Sequence of chain 1.B:
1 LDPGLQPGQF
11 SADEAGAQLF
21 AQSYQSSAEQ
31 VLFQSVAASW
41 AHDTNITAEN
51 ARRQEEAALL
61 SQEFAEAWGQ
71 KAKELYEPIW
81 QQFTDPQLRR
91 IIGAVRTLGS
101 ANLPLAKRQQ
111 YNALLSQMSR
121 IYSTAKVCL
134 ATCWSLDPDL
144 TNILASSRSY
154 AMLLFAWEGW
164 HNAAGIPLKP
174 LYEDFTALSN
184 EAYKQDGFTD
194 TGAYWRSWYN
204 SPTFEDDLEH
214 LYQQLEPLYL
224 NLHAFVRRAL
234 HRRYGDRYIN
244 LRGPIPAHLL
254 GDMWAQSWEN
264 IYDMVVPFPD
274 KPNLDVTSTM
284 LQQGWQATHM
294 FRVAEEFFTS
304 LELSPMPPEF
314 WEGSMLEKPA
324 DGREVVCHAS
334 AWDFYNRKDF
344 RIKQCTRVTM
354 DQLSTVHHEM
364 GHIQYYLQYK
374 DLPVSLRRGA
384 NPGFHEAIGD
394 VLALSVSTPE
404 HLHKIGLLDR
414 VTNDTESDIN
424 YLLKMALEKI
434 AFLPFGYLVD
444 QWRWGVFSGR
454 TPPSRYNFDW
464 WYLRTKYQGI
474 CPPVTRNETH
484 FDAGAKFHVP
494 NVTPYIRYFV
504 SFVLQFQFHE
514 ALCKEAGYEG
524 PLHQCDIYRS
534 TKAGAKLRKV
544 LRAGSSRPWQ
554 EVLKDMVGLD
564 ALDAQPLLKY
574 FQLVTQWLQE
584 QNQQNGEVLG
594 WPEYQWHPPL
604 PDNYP

Binding-site contacts:
Ligand atom O5 contacts residue ASN50 of chain 1.B at 3.1 Å (h-bond).
Ligand atom C6 contacts residue ASN50 of chain 1.B at 4.0 Å.
Ligand atom O6 contacts residue GLU49 of chain 1.B at 3.7 Å.
Ligand atom C6 contacts residue ARG53 of chain 1.B at 4.2 Å.
Ligand atom O6 contacts residue THR47 of chain 1.B at 2.8 Å (h-bond).
Ligand atom C5 contacts residue ASN50 of chain 1.B at 4.3 Å.
Ligand atom C5 contacts residue ASN45 of chain 1.B at 3.6 Å.
Ligand atom C4 contacts residue ASN45 of chain 1.B at 4.2 Å.
Ligand atom N2 contacts residue ASN45 of chain 1.B at 2.9 Å (h-bond).
Ligand atom C2 contacts residue ASN45 of chain 1.B at 2.4 Å.
Ligand atom O5 contacts residue ASN45 of chain 1.B at 2.3 Å (h-bond).
Ligand atom C7 contacts residue ASN45 of chain 1.B at 3.5 Å.
Ligand atom C1 contacts residue ASN45 of chain 1.B at 1.4 Å.
Ligand atom O5 contacts residue THR47 of chain 1.B at 4.1 Å.
Ligand atom C1 contacts residue THR47 of chain 1.B at 4.4 Å.
Ligand atom C6 contacts residue THR47 of chain 1.B at 4.1 Å.
Ligand atom O6 contacts residue ASN50 of chain 1.B at 3.3 Å (h-bond).
Ligand atom C3 contacts residue ASN45 of chain 1.B at 3.8 Å.
Ligand atom C1 contacts residue ASN50 of chain 1.B at 3.8 Å.
Ligand atom C8 contacts residue ARG326 of chain 1.B at 3.8 Å.
Ligand atom O6 contacts residue ARG53 of chain 1.B at 4.0 Å.
Ligand atom O7 contacts residue ASN45 of chain 1.B at 3.7 Å.

This small molecule binds to this protein.
Small molecule (SMILES): CC(=O)N[C@H]1[C@H](O[C@H]2[C@H](O)[C@@H](NC(C)=O)CO[C@@H]2CO)O[C@H](CO)[C@@H](O)[C@@H]1O